The small molecule below binds the protein below.
Small molecule (SMILES): O=c1cc[nH]c(=O)[nH]1

Binding-site contacts:
Ligand atom O4 contacts residue ARG175 of chain 1.H at 3.0 Å (salt-bridge).
Ligand atom C5 contacts residue PHE169 of chain 1.H at 4.1 Å (hydrophobic).
Ligand atom C2 contacts residue GLN173 of chain 1.H at 3.7 Å.
Ligand atom O4 contacts residue GLY103 of chain 1.H at 3.4 Å.
Ligand atom N1 contacts residue THR101 of chain 1.H at 3.7 Å.
Ligand atom O2 contacts residue GLU203 of chain 1.H at 3.5 Å.
Ligand atom C5 contacts residue ILE227 of chain 1.H at 4.1 Å (hydrophobic).
Ligand atom O2 contacts residue GOL1 of chain 1.PA at 3.9 Å.
Ligand atom N3 contacts residue PHE169 of chain 1.H at 3.6 Å.
Ligand atom O2 contacts residue GLN173 of chain 1.H at 3.0 Å (h-bond).
Ligand atom C6 contacts residue THR101 of chain 1.H at 3.7 Å.
Ligand atom C5 contacts residue GLY103 of chain 1.H at 3.5 Å.
Ligand atom C4 contacts residue GLY103 of chain 1.H at 3.5 Å.
Ligand atom N1 contacts residue THR102 of chain 1.H at 4.1 Å.
Ligand atom O2 contacts residue MSE204 of chain 1.H at 3.7 Å.
Ligand atom C4 contacts residue THR102 of chain 1.H at 4.1 Å.
Ligand atom C2 contacts residue GOL1 of chain 1.PA at 3.9 Å.
Ligand atom C4 contacts residue ARG175 of chain 1.H at 3.9 Å.
Ligand atom C2 contacts residue PHE202 of chain 1.H at 3.9 Å (hydrophobic).
Ligand atom C6 contacts residue THR102 of chain 1.H at 3.7 Å.
Ligand atom C5 contacts residue THR102 of chain 1.H at 3.6 Å.
Ligand atom O4 contacts residue ILE228 of chain 1.H at 3.6 Å.
Ligand atom O2 contacts residue PHE169 of chain 1.H at 4.0 Å.
Ligand atom C4 contacts residue PHE169 of chain 1.H at 3.8 Å (hydrophobic).
Ligand atom N3 contacts residue PHE202 of chain 1.H at 3.9 Å.
Ligand atom C6 contacts residue GOL1 of chain 1.PA at 3.9 Å.
Ligand atom C2 contacts residue GLU203 of chain 1.H at 4.2 Å.
Ligand atom C2 contacts residue PHE169 of chain 1.H at 3.8 Å (hydrophobic).
Ligand atom O4 contacts residue GLN173 of chain 1.H at 3.6 Å.
Ligand atom C5 contacts residue ILE228 of chain 1.H at 3.8 Å (hydrophobic).
Ligand atom N3 contacts residue GLY103 of chain 1.H at 4.0 Å.
Ligand atom N3 contacts residue ARG175 of chain 1.H at 4.2 Å.
Ligand atom C6 contacts residue GLY103 of chain 1.H at 4.0 Å.
Ligand atom N1 contacts residue PHE169 of chain 1.H at 4.1 Å.
Ligand atom N3 contacts residue GLN173 of chain 1.H at 2.9 Å (h-bond).
Ligand atom N1 contacts residue GOL1 of chain 1.PA at 3.1 Å (h-bond).
Ligand atom C4 contacts residue GLN173 of chain 1.H at 3.7 Å.
Ligand atom O2 contacts residue PHE202 of chain 1.H at 3.9 Å.
Ligand atom C6 contacts residue ILE227 of chain 1.H at 4.0 Å (hydrophobic).
Ligand atom C4 contacts residue ILE228 of chain 1.H at 4.1 Å (hydrophobic).

Sequence of chain 1.H:
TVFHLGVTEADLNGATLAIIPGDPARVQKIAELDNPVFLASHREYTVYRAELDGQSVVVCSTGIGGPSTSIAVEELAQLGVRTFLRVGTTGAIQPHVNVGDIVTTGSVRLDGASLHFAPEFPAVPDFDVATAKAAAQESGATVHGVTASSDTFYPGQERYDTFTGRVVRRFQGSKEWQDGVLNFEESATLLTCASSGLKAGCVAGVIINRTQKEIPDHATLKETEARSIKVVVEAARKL